Sequence of chain 1.A:
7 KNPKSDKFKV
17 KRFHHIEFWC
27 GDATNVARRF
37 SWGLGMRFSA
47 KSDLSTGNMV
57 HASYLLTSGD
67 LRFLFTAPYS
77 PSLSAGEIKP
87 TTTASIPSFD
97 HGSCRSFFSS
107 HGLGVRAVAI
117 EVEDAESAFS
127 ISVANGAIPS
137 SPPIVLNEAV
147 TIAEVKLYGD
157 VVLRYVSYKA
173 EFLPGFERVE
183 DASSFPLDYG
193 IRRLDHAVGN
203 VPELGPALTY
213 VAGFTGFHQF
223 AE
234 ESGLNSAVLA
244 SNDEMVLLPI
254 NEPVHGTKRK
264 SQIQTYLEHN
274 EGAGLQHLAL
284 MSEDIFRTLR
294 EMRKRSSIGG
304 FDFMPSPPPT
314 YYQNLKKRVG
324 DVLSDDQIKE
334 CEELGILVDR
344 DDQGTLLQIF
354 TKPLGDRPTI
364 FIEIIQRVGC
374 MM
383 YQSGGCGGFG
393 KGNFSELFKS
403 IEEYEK

Binding-site contacts:
Ligand atom O3 contacts residue CO1 of chain 1.B at 2.0 Å.
Ligand atom C25 contacts residue ASN254 of chain 1.A at 3.5 Å.
Ligand atom O3 contacts residue PHE391 of chain 1.A at 3.6 Å.
Ligand atom C20 contacts residue PHE396 of chain 1.A at 3.8 Å (hydrophobic).
Ligand atom O10 contacts residue PHE391 of chain 1.A at 3.7 Å.
Ligand atom C24 contacts residue PHE391 of chain 1.A at 3.4 Å (hydrophobic).
Ligand atom O10 contacts residue HIS198 of chain 1.A at 3.4 Å (h-bond).
Ligand atom C14 contacts residue PHE396 of chain 1.A at 3.9 Å (hydrophobic).
Ligand atom C25 contacts residue PRO252 of chain 1.A at 3.4 Å (hydrophobic).
Ligand atom N15 contacts residue PHE353 of chain 1.A at 3.5 Å.
Ligand atom O3 contacts residue HIS280 of chain 1.A at 3.2 Å (h-bond).
Ligand atom O21 contacts residue HIS280 of chain 1.A at 3.7 Å.
Ligand atom C22 contacts residue MPD1 of chain 1.D at 3.4 Å.
Ligand atom C2 contacts residue CO1 of chain 1.B at 3.2 Å.
Ligand atom C16 contacts residue PHE353 of chain 1.A at 3.3 Å (hydrophobic).
Ligand atom C23 contacts residue PHE364 of chain 1.A at 3.5 Å (hydrophobic).
Ligand atom O10 contacts residue CO1 of chain 1.B at 2.3 Å.
Ligand atom C24 contacts residue VAL241 of chain 1.A at 3.8 Å (hydrophobic).
Ligand atom O10 contacts residue HIS280 of chain 1.A at 3.5 Å (h-bond).
Ligand atom O3 contacts residue PHE353 of chain 1.A at 3.6 Å.
Ligand atom C14 contacts residue PHE353 of chain 1.A at 3.5 Å (hydrophobic).
Ligand atom C7 contacts residue SER239 of chain 1.A at 3.8 Å.
Ligand atom C17 contacts residue GLY392 of chain 1.A at 3.4 Å.
Ligand atom C12 contacts residue PHE391 of chain 1.A at 3.6 Å (hydrophobic).
Ligand atom C17 contacts residue GLN351 of chain 1.A at 3.6 Å.
Ligand atom C5 contacts residue PHE391 of chain 1.A at 3.5 Å (hydrophobic).
Ligand atom C7 contacts residue GLU224 of chain 1.A at 3.7 Å.
Ligand atom C23 contacts residue MPD1 of chain 1.D at 3.6 Å.
Ligand atom C18 contacts residue LEU340 of chain 1.A at 3.8 Å (hydrophobic).
Ligand atom O3 contacts residue GLU366 of chain 1.A at 3.2 Å (salt-bridge).
Ligand atom C17 contacts residue ASN395 of chain 1.A at 3.6 Å.
Ligand atom O11 contacts residue PHE396 of chain 1.A at 3.0 Å.
Ligand atom C12 contacts residue PHE353 of chain 1.A at 3.4 Å (hydrophobic).
Ligand atom C1 contacts residue PHE353 of chain 1.A at 3.3 Å (hydrophobic).
Ligand atom C24 contacts residue PRO252 of chain 1.A at 3.4 Å (hydrophobic).
Ligand atom C18 contacts residue ASN395 of chain 1.A at 3.3 Å.
Ligand atom C2 contacts residue HIS280 of chain 1.A at 3.5 Å.
Ligand atom C13 contacts residue PHE353 of chain 1.A at 3.6 Å (hydrophobic).
Ligand atom O21 contacts residue PHE353 of chain 1.A at 3.8 Å.
Ligand atom C5 contacts residue CO1 of chain 1.B at 3.5 Å.

A protein and the small-molecule ligand that binds it are described below.
Small molecule (SMILES): COc1nc2c(C)cccc2cc1[C@@H](O)[C@@H]1[C@H](O)C=CC(C)(C)[C@H]1O